Binding-site contacts:
Ligand atom CBW contacts residue GLN11 of chain 1.B at 3.7 Å.
Ligand atom OBC contacts residue TYR222 of chain 1.B at 2.9 Å (h-bond).
Ligand atom CA contacts residue ASN329 of chain 1.C at 3.4 Å.
Ligand atom CAV contacts residue TYR222 of chain 1.B at 3.7 Å (hydrophobic).
Ligand atom CAH contacts residue ASP177 of chain 1.B at 3.3 Å.
Ligand atom CAH contacts residue PHE351 of chain 1.C at 3.1 Å (hydrophobic).
Ligand atom N contacts residue ASP177 of chain 1.B at 2.8 Å (salt-bridge).
Ligand atom CAV contacts residue PRO220 of chain 1.B at 3.7 Å (hydrophobic).
Ligand atom OAP contacts residue ASN329 of chain 1.C at 3.4 Å (h-bond).
Ligand atom CBV contacts residue TYR222 of chain 1.B at 3.5 Å (hydrophobic).
Ligand atom OBR contacts residue TYR222 of chain 1.B at 3.7 Å.
Ligand atom CBB contacts residue PRO220 of chain 1.B at 3.7 Å (hydrophobic).
Ligand atom N contacts residue PHE351 of chain 1.C at 3.8 Å.
Ligand atom CBF contacts residue ALA247 of chain 1.C at 3.5 Å (hydrophobic).
Ligand atom OBC contacts residue THR221 of chain 1.B at 3.1 Å.
Ligand atom CAY contacts residue TYR222 of chain 1.B at 3.5 Å (hydrophobic).
Ligand atom CAT contacts residue VAL175 of chain 1.B at 3.3 Å (hydrophobic).
Ligand atom CAN contacts residue PRO325 of chain 1.C at 3.2 Å (hydrophobic).
Ligand atom CAH contacts residue VAL353 of chain 1.C at 3.7 Å (hydrophobic).
Ligand atom CAO contacts residue ASN329 of chain 1.C at 3.4 Å.
Ligand atom CBN contacts residue GLN15 of chain 1.B at 3.7 Å.
Ligand atom CBW contacts residue GLN15 of chain 1.B at 3.8 Å.
Ligand atom CG1 contacts residue ASP177 of chain 1.B at 3.6 Å.
Ligand atom CBB contacts residue PRO325 of chain 1.C at 3.8 Å (hydrophobic).
Ligand atom CAR contacts residue PRO220 of chain 1.B at 3.8 Å (hydrophobic).
Ligand atom NAZ contacts residue TYR222 of chain 1.B at 3.8 Å.
Ligand atom OBR contacts residue THR221 of chain 1.B at 3.1 Å.
Ligand atom CG1 contacts residue LYS174 of chain 1.B at 3.5 Å.
Ligand atom NAD contacts residue ASN329 of chain 1.C at 2.8 Å (h-bond).
Ligand atom CAX contacts residue TYR222 of chain 1.B at 3.7 Å (hydrophobic).
Ligand atom CBU contacts residue GLN15 of chain 1.B at 3.4 Å.
Ligand atom CBV contacts residue GDP1 of chain 1.M at 3.5 Å.
Ligand atom CAU contacts residue TYR208 of chain 1.B at 3.8 Å (hydrophobic).
Ligand atom C contacts residue ASN329 of chain 1.C at 3.5 Å.
Ligand atom CAO contacts residue VAL328 of chain 1.C at 3.7 Å (hydrophobic).
Ligand atom OBR contacts residue GLY223 of chain 1.B at 3.0 Å (h-bond).
Ligand atom O contacts residue ASP177 of chain 1.B at 3.3 Å (salt-bridge).
Ligand atom CBU contacts residue TYR222 of chain 1.B at 3.6 Å (hydrophobic).
Ligand atom OBT contacts residue GLN15 of chain 1.B at 3.0 Å (h-bond).
Ligand atom CBV contacts residue GLN15 of chain 1.B at 3.5 Å.

Sequence of chain 1.B:
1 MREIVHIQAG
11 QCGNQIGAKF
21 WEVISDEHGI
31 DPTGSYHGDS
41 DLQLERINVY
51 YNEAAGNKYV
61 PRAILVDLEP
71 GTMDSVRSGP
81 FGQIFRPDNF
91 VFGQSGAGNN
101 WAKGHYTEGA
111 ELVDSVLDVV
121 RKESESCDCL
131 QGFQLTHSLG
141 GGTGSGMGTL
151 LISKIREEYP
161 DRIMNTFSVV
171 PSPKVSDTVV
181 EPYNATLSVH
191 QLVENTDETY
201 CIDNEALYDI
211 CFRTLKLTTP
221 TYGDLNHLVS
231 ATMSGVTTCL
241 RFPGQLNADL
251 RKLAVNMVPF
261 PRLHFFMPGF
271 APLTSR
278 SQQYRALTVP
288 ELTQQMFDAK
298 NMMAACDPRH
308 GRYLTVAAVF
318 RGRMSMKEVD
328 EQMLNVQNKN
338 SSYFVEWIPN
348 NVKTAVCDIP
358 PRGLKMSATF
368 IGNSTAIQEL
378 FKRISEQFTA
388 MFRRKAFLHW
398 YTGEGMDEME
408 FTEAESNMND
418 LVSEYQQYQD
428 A

A protein and the small-molecule ligand that binds it are described below.
Small molecule (SMILES): CC[C@H](C)[C@@H]([C@@H](CC(=O)N1CCC[C@H]1[C@H](OC)[C@@H](C)C(=O)N[C@H](C)[C@@H](O)c1ccccc1)OC)N(C)C(=O)[C@@H](NC(=O)[C@@H](NC)C(C)C)C(C)C

Sequence of chain 1.C:
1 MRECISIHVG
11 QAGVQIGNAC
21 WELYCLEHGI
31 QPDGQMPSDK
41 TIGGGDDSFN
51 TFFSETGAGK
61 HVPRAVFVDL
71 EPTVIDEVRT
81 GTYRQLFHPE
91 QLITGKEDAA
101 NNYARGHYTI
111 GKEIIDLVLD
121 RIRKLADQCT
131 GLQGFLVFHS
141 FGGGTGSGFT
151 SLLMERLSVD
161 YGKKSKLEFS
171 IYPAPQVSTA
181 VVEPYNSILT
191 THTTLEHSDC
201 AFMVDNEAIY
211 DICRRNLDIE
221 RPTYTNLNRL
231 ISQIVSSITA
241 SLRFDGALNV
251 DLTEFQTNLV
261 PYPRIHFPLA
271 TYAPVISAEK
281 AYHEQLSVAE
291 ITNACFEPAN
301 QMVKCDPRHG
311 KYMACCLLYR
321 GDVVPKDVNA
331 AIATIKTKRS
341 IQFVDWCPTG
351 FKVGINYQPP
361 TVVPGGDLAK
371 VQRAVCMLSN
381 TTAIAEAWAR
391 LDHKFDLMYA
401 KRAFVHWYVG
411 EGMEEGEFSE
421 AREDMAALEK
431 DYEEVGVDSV